Sequence of chain 1.A:
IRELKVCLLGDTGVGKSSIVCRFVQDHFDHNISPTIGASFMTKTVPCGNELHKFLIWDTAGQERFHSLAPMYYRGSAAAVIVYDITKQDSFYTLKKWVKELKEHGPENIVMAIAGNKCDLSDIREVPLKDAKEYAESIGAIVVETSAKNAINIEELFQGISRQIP

A protein and the small-molecule ligand that binds it are described below.
Small molecule (SMILES): Nc1nc2c(ncn2[C@@H]2O[C@H](CO[P](=O)(O)O[P](=O)(O)NP(=O)(O)O)[C@@H](O)[C@H]2O)c(=O)[nH]1

Binding-site contacts:
Ligand atom O5' contacts residue SER38 of chain 1.A at 3.6 Å (h-bond).
Ligand atom O2B contacts residue LYS36 of chain 1.A at 3.4 Å (salt-bridge).
Ligand atom O3A contacts residue GLY35 of chain 1.A at 3.0 Å (h-bond).
Ligand atom O1B contacts residue LYS36 of chain 1.A at 2.6 Å (salt-bridge).
Ligand atom O1A contacts residue SER38 of chain 1.A at 2.7 Å (h-bond).
Ligand atom O2B contacts residue MG1 of chain 1.B at 2.4 Å.
Ligand atom O1A contacts residue GLY35 of chain 1.A at 3.2 Å.
Ligand atom O1B contacts residue VAL34 of chain 1.A at 3.4 Å (h-bond).
Ligand atom O3G contacts residue GLY81 of chain 1.A at 3.0 Å (h-bond).
Ligand atom N7 contacts residue SER38 of chain 1.A at 3.5 Å.
Ligand atom O2G contacts residue THR55 of chain 1.A at 2.8 Å (h-bond).
Ligand atom N3B contacts residue MG1 of chain 1.B at 3.0 Å.
Ligand atom O2' contacts residue ASP49 of chain 1.A at 3.1 Å (salt-bridge).
Ligand atom N2 contacts residue ASP139 of chain 1.A at 2.9 Å (salt-bridge).
Ligand atom N1 contacts residue ASP139 of chain 1.A at 2.9 Å (salt-bridge).
Ligand atom O1G contacts residue PRO54 of chain 1.A at 3.5 Å.
Ligand atom O3G contacts residue LYS36 of chain 1.A at 2.6 Å (salt-bridge).
Ligand atom N1 contacts residue LYS168 of chain 1.A at 3.5 Å.
Ligand atom C5' contacts residue GLY33 of chain 1.A at 3.5 Å.
Ligand atom O1A contacts residue SER37 of chain 1.A at 3.5 Å (h-bond).
Ligand atom N2 contacts residue LEU140 of chain 1.A at 3.5 Å.
Ligand atom N7 contacts residue ASN136 of chain 1.A at 3.2 Å (h-bond).
Ligand atom N3B contacts residue GLY33 of chain 1.A at 3.5 Å (h-bond).
Ligand atom C8 contacts residue SER38 of chain 1.A at 3.2 Å.
Ligand atom O1B contacts residue GLY33 of chain 1.A at 3.4 Å (h-bond).
Ligand atom O3G contacts residue THR32 of chain 1.A at 3.4 Å.
Ligand atom O6 contacts residue ASP139 of chain 1.A at 3.3 Å (salt-bridge).
Ligand atom O1G contacts residue THR32 of chain 1.A at 2.9 Å.
Ligand atom PG contacts residue MG1 of chain 1.B at 3.0 Å.
Ligand atom O2' contacts residue HIS50 of chain 1.A at 3.3 Å (h-bond).
Ligand atom O6 contacts residue SER166 of chain 1.A at 3.3 Å.
Ligand atom O1B contacts residue GLY35 of chain 1.A at 3.2 Å (h-bond).
Ligand atom O2B contacts residue SER37 of chain 1.A at 2.8 Å (h-bond).
Ligand atom O3' contacts residue HIS50 of chain 1.A at 3.0 Å (h-bond).
Ligand atom O6 contacts residue ALA167 of chain 1.A at 3.0 Å (h-bond).
Ligand atom O2' contacts residue PHE48 of chain 1.A at 3.4 Å.
Ligand atom O2G contacts residue MG1 of chain 1.B at 1.9 Å.
Ligand atom PB contacts residue MG1 of chain 1.B at 3.3 Å.
Ligand atom C6 contacts residue ASP139 of chain 1.A at 3.5 Å.
Ligand atom O6 contacts residue LYS168 of chain 1.A at 3.4 Å (salt-bridge).